Sequence of chain 1.B:
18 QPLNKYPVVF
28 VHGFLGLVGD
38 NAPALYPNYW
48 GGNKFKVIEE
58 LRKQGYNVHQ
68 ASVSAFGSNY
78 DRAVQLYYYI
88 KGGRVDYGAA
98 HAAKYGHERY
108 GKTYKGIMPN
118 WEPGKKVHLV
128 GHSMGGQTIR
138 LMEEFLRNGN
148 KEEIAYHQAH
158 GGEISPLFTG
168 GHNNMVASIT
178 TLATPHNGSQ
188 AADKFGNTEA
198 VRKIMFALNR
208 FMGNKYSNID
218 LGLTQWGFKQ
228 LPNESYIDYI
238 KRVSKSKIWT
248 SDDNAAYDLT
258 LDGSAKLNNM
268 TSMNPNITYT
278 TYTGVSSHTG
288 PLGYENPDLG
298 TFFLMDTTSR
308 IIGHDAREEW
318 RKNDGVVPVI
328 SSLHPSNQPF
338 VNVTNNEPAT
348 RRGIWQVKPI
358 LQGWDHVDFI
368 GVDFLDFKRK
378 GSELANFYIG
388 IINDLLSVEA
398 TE

Binding-site contacts:
Ligand atom CG contacts residue PHE192 of chain 1.B at 4.4 Å (hydrophobic).
Ligand atom C contacts residue THR304 of chain 1.B at 4.5 Å.
Ligand atom O contacts residue LEU301 of chain 1.B at 4.3 Å.
Ligand atom C6 contacts residue LEU301 of chain 1.B at 3.9 Å (hydrophobic).
Ligand atom CD contacts residue LEU301 of chain 1.B at 3.9 Å (hydrophobic).
Ligand atom CB contacts residue LEU301 of chain 1.B at 4.2 Å (hydrophobic).
Ligand atom C6 contacts residue 4I11 of chain 1.BA at 4.0 Å.
Ligand atom OXT contacts residue THR304 of chain 1.B at 3.4 Å (h-bond).
Ligand atom CG contacts residue LEU301 of chain 1.B at 3.7 Å (hydrophobic).
Ligand atom C6 contacts residue BUA1 of chain 1.Y at 3.0 Å.

The protein below binds the small molecule below.
Small molecule (SMILES): CCCCCC(=O)O